Binding-site contacts:
Ligand atom NE2 contacts residue ILE151 of chain 1.A at 3.4 Å.
Ligand atom CG21 contacts residue ILE84 of chain 1.A at 3.2 Å (hydrophobic).
Ligand atom O5 contacts residue ILE151 of chain 1.A at 3.3 Å.
Ligand atom CB2 contacts residue GLY27 of chain 1.A at 3.4 Å.
Ligand atom O1 contacts residue GLY27 of chain 1.A at 3.5 Å (h-bond).
Ligand atom CE contacts residue ILE50 of chain 1.A at 3.5 Å (hydrophobic).
Ligand atom O2 contacts residue GLY48 of chain 1.A at 3.5 Å (h-bond).
Ligand atom C3 contacts residue ASP129 of chain 1.A at 2.8 Å.
Ligand atom C5 contacts residue GLY152 of chain 1.A at 3.5 Å.
Ligand atom CA3 contacts residue ASP25 of chain 1.A at 3.5 Å.
Ligand atom CA2 contacts residue GLY27 of chain 1.A at 3.4 Å.
Ligand atom N2 contacts residue GLY27 of chain 1.A at 2.8 Å (h-bond).
Ligand atom CB contacts residue ASP29 of chain 1.A at 2.9 Å.
Ligand atom N1 contacts residue GLY48 of chain 1.A at 2.9 Å (h-bond).
Ligand atom O5 contacts residue GLY152 of chain 1.A at 3.1 Å (h-bond).
Ligand atom O2 contacts residue GLY49 of chain 1.A at 3.2 Å.
Ligand atom OE1 contacts residue ASP134 of chain 1.A at 3.0 Å (salt-bridge).
Ligand atom O4 contacts residue ASP133 of chain 1.A at 3.2 Å (salt-bridge).
Ligand atom N5 contacts residue GLY152 of chain 1.A at 2.8 Å (h-bond).
Ligand atom OE1 contacts residue ASP133 of chain 1.A at 3.2 Å (salt-bridge).
Ligand atom CE1 contacts residue PRO81 of chain 1.A at 3.5 Å (hydrophobic).
Ligand atom CD1 contacts residue ASP29 of chain 1.A at 3.4 Å.
Ligand atom N4 contacts residue GLY131 of chain 1.A at 3.3 Å (h-bond).
Ligand atom O1 contacts residue ASP29 of chain 1.A at 3.1 Å (salt-bridge).
Ligand atom CB2 contacts residue ASP129 of chain 1.A at 3.5 Å.
Ligand atom O4 contacts residue GLY131 of chain 1.A at 3.2 Å (h-bond).
Ligand atom N6 contacts residue ASP134 of chain 1.A at 3.0 Å (salt-bridge).
Ligand atom CA1 contacts residue GLY48 of chain 1.A at 3.5 Å.
Ligand atom CG1 contacts residue GLY48 of chain 1.A at 3.5 Å.
Ligand atom CG21 contacts residue ILE154 of chain 1.A at 3.2 Å (hydrophobic).
Ligand atom CD1 contacts residue ASP30 of chain 1.A at 3.5 Å.
Ligand atom CG2 contacts residue ASP29 of chain 1.A at 2.9 Å.
Ligand atom O4 contacts residue ALA132 of chain 1.A at 3.3 Å.
Ligand atom C3 contacts residue GLY27 of chain 1.A at 3.4 Å.
Ligand atom CB1 contacts residue GLY48 of chain 1.A at 3.2 Å.
Ligand atom CA4 contacts residue GLY152 of chain 1.A at 3.4 Å.
Ligand atom CA contacts residue ASP29 of chain 1.A at 3.5 Å.
Ligand atom N3 contacts residue ASP25 of chain 1.A at 3.3 Å (salt-bridge).
Ligand atom OE1 contacts residue ALA132 of chain 1.A at 3.5 Å.
Ligand atom NE2 contacts residue ASP134 of chain 1.A at 3.2 Å (salt-bridge).

Sequence of chain 1.A:
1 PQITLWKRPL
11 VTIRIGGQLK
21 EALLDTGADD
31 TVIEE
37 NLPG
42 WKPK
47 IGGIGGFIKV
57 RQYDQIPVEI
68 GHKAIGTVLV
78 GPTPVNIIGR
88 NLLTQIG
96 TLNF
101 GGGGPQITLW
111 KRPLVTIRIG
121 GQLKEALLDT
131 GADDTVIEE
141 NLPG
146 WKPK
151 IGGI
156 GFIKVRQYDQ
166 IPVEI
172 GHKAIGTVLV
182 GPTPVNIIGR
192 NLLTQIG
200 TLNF

This small molecule binds to this protein.
Small molecule (SMILES): CCCC[C@@H](CN[C@@H](CCCC)C(=O)N[C@@H](CCC(N)=O)C(=O)N[C@@H](CCCNC(N)=[NH2+])C(N)=O)NC(=O)[C@@H](NC(=O)[C@@H](NC(C)=O)[C@@H](C)O)[C@@H](C)CC